Binding-site contacts:
Ligand atom C3 contacts residue ASP112 of chain 1.C at 3.1 Å.
Ligand atom C3 contacts residue ASN114 of chain 1.C at 3.9 Å.
Ligand atom C2 contacts residue ASN114 of chain 1.C at 3.8 Å.
Ligand atom CL contacts residue MET108 of chain 1.C at 3.1 Å.
Ligand atom C8 contacts residue LEU168 of chain 1.C at 3.8 Å (hydrophobic).
Ligand atom C7 contacts residue MET108 of chain 1.C at 4.3 Å (hydrophobic).
Ligand atom O1 contacts residue MET111 of chain 1.C at 3.1 Å (h-bond).
Ligand atom C9 contacts residue LEU168 of chain 1.C at 4.2 Å (hydrophobic).
Ligand atom C7 contacts residue ILE86 of chain 1.C at 4.2 Å (hydrophobic).
Ligand atom O1 contacts residue LEU110 of chain 1.C at 3.2 Å.
Ligand atom C1 contacts residue ILE32 of chain 1.C at 4.0 Å (hydrophobic).
Ligand atom C6 contacts residue LEU110 of chain 1.C at 4.0 Å (hydrophobic).
Ligand atom N2 contacts residue ASN114 of chain 1.C at 4.1 Å.
Ligand atom C6 contacts residue MET111 of chain 1.C at 4.3 Å (hydrophobic).
Ligand atom C11 contacts residue ILE32 of chain 1.C at 4.2 Å (hydrophobic).
Ligand atom C2 contacts residue ILE32 of chain 1.C at 4.2 Å (hydrophobic).
Ligand atom C5 contacts residue VAL158 of chain 1.C at 3.8 Å (hydrophobic).
Ligand atom C6 contacts residue GLU109 of chain 1.C at 4.3 Å.
Ligand atom O2 contacts residue ILE32 of chain 1.C at 4.0 Å.
Ligand atom C9 contacts residue VAL40 of chain 1.C at 3.9 Å (hydrophobic).
Ligand atom C3 contacts residue MET111 of chain 1.C at 4.1 Å (hydrophobic).
Ligand atom C4 contacts residue VAL158 of chain 1.C at 3.9 Å (hydrophobic).
Ligand atom C6 contacts residue ALA53 of chain 1.C at 4.1 Å (hydrophobic).
Ligand atom C8 contacts residue ALA53 of chain 1.C at 3.9 Å (hydrophobic).
Ligand atom C7 contacts residue LEU168 of chain 1.C at 4.2 Å (hydrophobic).
Ligand atom N3 contacts residue LEU110 of chain 1.C at 3.7 Å.
Ligand atom N3 contacts residue MET111 of chain 1.C at 4.3 Å.
Ligand atom C12 contacts residue ILE32 of chain 1.C at 4.2 Å (hydrophobic).
Ligand atom C5 contacts residue LEU110 of chain 1.C at 4.0 Å (hydrophobic).
Ligand atom N3 contacts residue VAL158 of chain 1.C at 3.6 Å.
Ligand atom C6 contacts residue VAL158 of chain 1.C at 4.3 Å (hydrophobic).
Ligand atom C8 contacts residue MET108 of chain 1.C at 4.3 Å (hydrophobic).
Ligand atom CL contacts residue ALA53 of chain 1.C at 4.4 Å.
Ligand atom O1 contacts residue VAL158 of chain 1.C at 3.7 Å.
Ligand atom CL contacts residue LEU168 of chain 1.C at 3.3 Å.
Ligand atom N1 contacts residue ASN114 of chain 1.C at 3.8 Å.
Ligand atom C7 contacts residue ALA53 of chain 1.C at 3.7 Å (hydrophobic).
Ligand atom C1 contacts residue ASN114 of chain 1.C at 3.4 Å.
Ligand atom C3 contacts residue ALA113 of chain 1.C at 3.4 Å (hydrophobic).
Ligand atom C7 contacts residue GLU109 of chain 1.C at 4.2 Å.

A small-molecule ligand and the protein it binds are described below.
Small molecule (SMILES): Cc1nn(C)c2c1c(=O)c1cc(Cl)ccc1n2O

Sequence of chain 1.C:
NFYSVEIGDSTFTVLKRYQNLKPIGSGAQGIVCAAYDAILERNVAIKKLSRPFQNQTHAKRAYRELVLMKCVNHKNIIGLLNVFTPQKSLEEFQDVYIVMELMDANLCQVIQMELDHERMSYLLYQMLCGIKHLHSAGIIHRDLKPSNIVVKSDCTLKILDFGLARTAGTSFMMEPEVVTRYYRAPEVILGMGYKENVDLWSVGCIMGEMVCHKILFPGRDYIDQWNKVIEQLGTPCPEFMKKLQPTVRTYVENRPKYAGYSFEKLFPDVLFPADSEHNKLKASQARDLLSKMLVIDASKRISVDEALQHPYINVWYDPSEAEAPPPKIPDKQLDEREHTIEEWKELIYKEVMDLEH